A protein and the small-molecule ligand that binds it are described below.
Small molecule (SMILES): C=C1C[C@]23C[C@H]1CC[C@H]2[C@@]12CC[C@H](O)[C@@](C)(C(=O)O1)[C@H]2[C@@H]3C(=O)O

Binding-site contacts:
Ligand atom C5 contacts residue ALA33 of chain 1.B at 4.2 Å (hydrophobic).
Ligand atom C1 contacts residue GLU98 of chain 1.B at 4.2 Å.
Ligand atom O71 contacts residue THR53 of chain 1.B at 2.8 Å (h-bond).
Ligand atom O31 contacts residue TYR32 of chain 1.B at 3.4 Å.
Ligand atom O31 contacts residue GLU98 of chain 1.B at 3.2 Å (salt-bridge).
Ligand atom C19 contacts residue LEU101 of chain 1.B at 2.9 Å (hydrophobic).
Ligand atom C4 contacts residue LEU101 of chain 1.B at 3.4 Å (hydrophobic).
Ligand atom C2 contacts residue LEU100 of chain 1.B at 3.6 Å (hydrophobic).
Ligand atom C1 contacts residue TYR104 of chain 1.B at 3.7 Å (hydrophobic).
Ligand atom C9 contacts residue PHE105 of chain 1.B at 3.7 Å (hydrophobic).
Ligand atom O91 contacts residue ASP103 of chain 1.B at 4.3 Å.
Ligand atom O91 contacts residue LEU102 of chain 1.B at 3.6 Å.
Ligand atom C12 contacts residue TYR104 of chain 1.B at 3.9 Å (hydrophobic).
Ligand atom C11 contacts residue TYR104 of chain 1.B at 4.0 Å (hydrophobic).
Ligand atom C16 contacts residue PHE105 of chain 1.B at 3.8 Å (hydrophobic).
Ligand atom C3 contacts residue LEU101 of chain 1.B at 3.0 Å (hydrophobic).
Ligand atom O91 contacts residue LEU101 of chain 1.B at 2.6 Å (h-bond).
Ligand atom C15 contacts residue PHE105 of chain 1.B at 3.6 Å (hydrophobic).
Ligand atom C7 contacts residue THR52 of chain 1.B at 3.5 Å.
Ligand atom C11 contacts residue PHE105 of chain 1.B at 3.6 Å (hydrophobic).
Ligand atom C2 contacts residue GLU98 of chain 1.B at 3.6 Å.
Ligand atom C2 contacts residue TYR104 of chain 1.B at 3.9 Å (hydrophobic).
Ligand atom C15 contacts residue THR52 of chain 1.B at 3.3 Å.
Ligand atom C3 contacts residue GLU98 of chain 1.B at 4.0 Å.
Ligand atom C1 contacts residue PHE105 of chain 1.B at 4.2 Å (hydrophobic).
Ligand atom O31 contacts residue SER31 of chain 1.B at 4.1 Å.
Ligand atom C12 contacts residue PHE105 of chain 1.B at 3.6 Å (hydrophobic).
Ligand atom O31 contacts residue ALA33 of chain 1.B at 3.1 Å (h-bond).
Ligand atom C17 contacts residue PHE105 of chain 1.B at 3.9 Å (hydrophobic).
Ligand atom O72 contacts residue THR53 of chain 1.B at 3.1 Å.
Ligand atom O31 contacts residue LEU101 of chain 1.B at 4.2 Å.
Ligand atom O72 contacts residue THR52 of chain 1.B at 3.0 Å.
Ligand atom O92 contacts residue LEU101 of chain 1.B at 3.8 Å.
Ligand atom C18 contacts residue THR53 of chain 1.B at 3.9 Å.
Ligand atom O71 contacts residue ALA33 of chain 1.B at 3.3 Å.
Ligand atom C18 contacts residue LEU101 of chain 1.B at 4.0 Å (hydrophobic).
Ligand atom O71 contacts residue THR52 of chain 1.B at 3.0 Å (h-bond).
Ligand atom O72 contacts residue ARG54 of chain 1.B at 4.1 Å.
Ligand atom C2 contacts residue LEU101 of chain 1.B at 3.4 Å (hydrophobic).
Ligand atom C7 contacts residue THR53 of chain 1.B at 3.5 Å.

Sequence of chain 1.B:
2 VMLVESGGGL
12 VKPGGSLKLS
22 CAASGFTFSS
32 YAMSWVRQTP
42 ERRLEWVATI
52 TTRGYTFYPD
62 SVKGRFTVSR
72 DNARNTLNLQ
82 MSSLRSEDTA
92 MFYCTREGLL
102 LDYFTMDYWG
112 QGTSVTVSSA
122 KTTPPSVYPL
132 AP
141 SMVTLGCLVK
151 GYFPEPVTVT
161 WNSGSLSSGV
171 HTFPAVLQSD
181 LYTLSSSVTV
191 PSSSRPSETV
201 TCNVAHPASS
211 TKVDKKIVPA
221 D